Sequence of chain 1.A:
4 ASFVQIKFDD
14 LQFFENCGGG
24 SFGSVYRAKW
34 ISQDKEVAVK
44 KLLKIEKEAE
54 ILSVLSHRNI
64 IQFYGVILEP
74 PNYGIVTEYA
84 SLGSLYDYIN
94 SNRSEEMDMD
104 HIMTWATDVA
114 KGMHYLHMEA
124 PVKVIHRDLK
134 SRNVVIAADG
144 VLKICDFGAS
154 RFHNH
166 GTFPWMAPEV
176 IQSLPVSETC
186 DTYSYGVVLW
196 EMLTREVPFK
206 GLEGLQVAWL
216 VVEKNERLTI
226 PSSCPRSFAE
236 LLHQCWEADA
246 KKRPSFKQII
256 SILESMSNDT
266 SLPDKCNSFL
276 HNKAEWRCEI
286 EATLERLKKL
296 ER

The small molecule below binds the protein below.
Small molecule (SMILES): CCCS(=O)(=O)Nc1ccc(F)c(C(=O)c2c[nH]c3ncc(-c4ccc(Cl)cc4)cc23)c1F

Binding-site contacts:
Ligand atom C02 contacts residue ALA83 of chain 1.A at 3.6 Å (hydrophobic).
Ligand atom F25 contacts residue LYS43 of chain 1.A at 3.7 Å.
Ligand atom C32 contacts residue ILE64 of chain 1.A at 3.7 Å (hydrophobic).
Ligand atom F25 contacts residue ALA41 of chain 1.A at 3.3 Å.
Ligand atom N03 contacts residue TYR82 of chain 1.A at 3.7 Å.
Ligand atom N14 contacts residue THR80 of chain 1.A at 3.5 Å (h-bond).
Ligand atom C22 contacts residue ILE78 of chain 1.A at 3.8 Å (hydrophobic).
Ligand atom C32 contacts residue PHE150 of chain 1.A at 3.5 Å (hydrophobic).
Ligand atom F26 contacts residue CYS148 of chain 1.A at 3.3 Å.
Ligand atom O19 contacts residue VAL28 of chain 1.A at 3.5 Å.
Ligand atom C06 contacts residue ALA41 of chain 1.A at 3.8 Å (hydrophobic).
Ligand atom CL13 contacts residue PHE25 of chain 1.A at 3.6 Å.
Ligand atom CL13 contacts residue ASP90 of chain 1.A at 3.4 Å.
Ligand atom C23 contacts residue THR80 of chain 1.A at 3.7 Å.
Ligand atom O29 contacts residue GLY151 of chain 1.A at 2.9 Å (h-bond).
Ligand atom C09 contacts residue PHE25 of chain 1.A at 3.6 Å (hydrophobic).
Ligand atom C15 contacts residue GLU81 of chain 1.A at 3.7 Å.
Ligand atom N14 contacts residue ILE64 of chain 1.A at 3.7 Å.
Ligand atom F25 contacts residue VAL28 of chain 1.A at 3.5 Å.
Ligand atom F26 contacts residue ASP149 of chain 1.A at 3.3 Å.
Ligand atom CL13 contacts residue GLY21 of chain 1.A at 3.5 Å.
Ligand atom N14 contacts residue ALA41 of chain 1.A at 3.5 Å.
Ligand atom O29 contacts residue PHE150 of chain 1.A at 3.0 Å (h-bond).
Ligand atom C06 contacts residue GLU81 of chain 1.A at 3.8 Å.
Ligand atom C33 contacts residue THR80 of chain 1.A at 3.8 Å.
Ligand atom N27 contacts residue ASP149 of chain 1.A at 3.2 Å (salt-bridge).
Ligand atom O29 contacts residue ASP149 of chain 1.A at 3.1 Å.
Ligand atom C33 contacts residue ILE64 of chain 1.A at 3.7 Å (hydrophobic).
Ligand atom C11 contacts residue TYR82 of chain 1.A at 3.8 Å (hydrophobic).
Ligand atom C15 contacts residue THR80 of chain 1.A at 3.2 Å.
Ligand atom C23 contacts residue LYS43 of chain 1.A at 3.5 Å.
Ligand atom N03 contacts residue ALA83 of chain 1.A at 3.0 Å (h-bond).
Ligand atom C17 contacts residue VAL28 of chain 1.A at 3.8 Å (hydrophobic).
Ligand atom O30 contacts residue ILE78 of chain 1.A at 3.6 Å.
Ligand atom C02 contacts residue TYR82 of chain 1.A at 3.7 Å (hydrophobic).
Ligand atom F25 contacts residue VAL42 of chain 1.A at 3.8 Å.
Ligand atom C12 contacts residue TYR82 of chain 1.A at 3.5 Å (hydrophobic).
Ligand atom C15 contacts residue ALA41 of chain 1.A at 3.7 Å (hydrophobic).
Ligand atom C23 contacts residue ILE78 of chain 1.A at 3.7 Å (hydrophobic).
Ligand atom N14 contacts residue GLU81 of chain 1.A at 2.9 Å (salt-bridge).